This protein binds this small molecule.
Small molecule (SMILES): N#C[Fe]([Ni])(C#N)C=O

Sequence of chain 1.A:
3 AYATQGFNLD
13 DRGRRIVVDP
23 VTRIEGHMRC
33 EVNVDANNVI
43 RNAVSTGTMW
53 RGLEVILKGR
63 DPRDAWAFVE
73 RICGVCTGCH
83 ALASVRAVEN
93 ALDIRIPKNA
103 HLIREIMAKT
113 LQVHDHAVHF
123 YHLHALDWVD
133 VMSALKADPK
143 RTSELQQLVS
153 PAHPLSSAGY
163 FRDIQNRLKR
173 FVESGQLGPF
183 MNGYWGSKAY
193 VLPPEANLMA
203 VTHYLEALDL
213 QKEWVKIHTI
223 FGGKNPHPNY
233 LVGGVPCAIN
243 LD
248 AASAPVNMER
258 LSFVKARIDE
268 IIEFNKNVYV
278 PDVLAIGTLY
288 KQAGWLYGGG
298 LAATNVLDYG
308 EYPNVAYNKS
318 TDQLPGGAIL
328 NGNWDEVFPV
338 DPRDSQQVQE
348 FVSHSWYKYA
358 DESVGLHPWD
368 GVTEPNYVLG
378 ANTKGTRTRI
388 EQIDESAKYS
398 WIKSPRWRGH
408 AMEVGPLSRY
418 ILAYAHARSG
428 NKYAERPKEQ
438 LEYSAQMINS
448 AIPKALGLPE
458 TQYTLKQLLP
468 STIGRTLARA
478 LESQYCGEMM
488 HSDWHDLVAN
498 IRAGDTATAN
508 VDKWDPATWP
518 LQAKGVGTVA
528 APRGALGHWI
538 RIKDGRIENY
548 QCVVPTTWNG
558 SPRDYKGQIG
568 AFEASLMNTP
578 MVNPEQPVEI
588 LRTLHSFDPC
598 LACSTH

Binding-site contacts:
Ligand atom O3 contacts residue CYS81 of chain 1.A at 3.3 Å (h-bond).
Ligand atom C3 contacts residue VAL551 of chain 1.A at 3.4 Å (hydrophobic).
Ligand atom C1 contacts residue ARG530 of chain 1.A at 3.3 Å.
Ligand atom N2 contacts residue CYS597 of chain 1.A at 3.8 Å.
Ligand atom C3 contacts residue PRO552 of chain 1.A at 3.4 Å (hydrophobic).
Ligand atom C2 contacts residue ARG530 of chain 1.A at 3.7 Å.
Ligand atom N1 contacts residue PRO529 of chain 1.A at 3.1 Å (h-bond).
Ligand atom NI contacts residue CYS78 of chain 1.A at 2.3 Å.
Ligand atom C2 contacts residue PRO552 of chain 1.A at 3.8 Å (hydrophobic).
Ligand atom C2 contacts residue CYS600 of chain 1.A at 3.1 Å (hydrophobic).
Ligand atom FE contacts residue CYS600 of chain 1.A at 2.3 Å.
Ligand atom O3 contacts residue HIS82 of chain 1.A at 3.4 Å (h-bond).
Ligand atom N2 contacts residue CYS600 of chain 1.A at 3.5 Å.
Ligand atom C3 contacts residue ALA528 of chain 1.A at 3.7 Å (hydrophobic).
Ligand atom O3 contacts residue PRO552 of chain 1.A at 3.3 Å.
Ligand atom C3 contacts residue CYS81 of chain 1.A at 3.5 Å (hydrophobic).
Ligand atom N2 contacts residue PRO552 of chain 1.A at 3.6 Å.
Ligand atom N1 contacts residue ARG530 of chain 1.A at 2.7 Å (salt-bridge).
Ligand atom C2 contacts residue VAL551 of chain 1.A at 3.6 Å (hydrophobic).
Ligand atom N2 contacts residue ARG530 of chain 1.A at 3.7 Å.
Ligand atom O3 contacts residue ALA528 of chain 1.A at 3.5 Å.
Ligand atom C2 contacts residue THR553 of chain 1.A at 3.6 Å.
Ligand atom N1 contacts residue ALA528 of chain 1.A at 3.6 Å.
Ligand atom C3 contacts residue CYS600 of chain 1.A at 3.4 Å (hydrophobic).
Ligand atom O3 contacts residue VAL551 of chain 1.A at 3.4 Å.
Ligand atom O3 contacts residue LEU533 of chain 1.A at 3.5 Å.
Ligand atom N2 contacts residue THR553 of chain 1.A at 2.6 Å (h-bond).
Ligand atom C1 contacts residue PRO529 of chain 1.A at 4.1 Å (hydrophobic).
Ligand atom C1 contacts residue ALA528 of chain 1.A at 4.0 Å (hydrophobic).
Ligand atom NI contacts residue CYS600 of chain 1.A at 2.5 Å.
Ligand atom FE contacts residue CYS78 of chain 1.A at 2.3 Å.
Ligand atom N1 contacts residue CYS78 of chain 1.A at 3.6 Å.
Ligand atom NI contacts residue CYS597 of chain 1.A at 2.2 Å.
Ligand atom N2 contacts residue VAL551 of chain 1.A at 3.8 Å.
Ligand atom C3 contacts residue CYS78 of chain 1.A at 3.4 Å (hydrophobic).
Ligand atom O3 contacts residue CYS600 of chain 1.A at 4.0 Å.
Ligand atom C1 contacts residue CYS78 of chain 1.A at 3.1 Å (hydrophobic).
Ligand atom C2 contacts residue CYS597 of chain 1.A at 3.7 Å (hydrophobic).
Ligand atom C3 contacts residue HIS82 of chain 1.A at 3.6 Å.
Ligand atom NI contacts residue CYS75 of chain 1.A at 2.3 Å.